The protein below binds the small molecule below.
Small molecule (SMILES): CC(=O)N[C@H]1[C@H](O[C@H]2[C@H](O)[C@@H](NC(C)=O)CO[C@@H]2CO)O[C@H](CO)[C@@H](O[C@@H]2O[C@H](CO)[C@@H](O)[C@H](O[C@H]3O[C@H](CO)[C@@H](O)[C@H](O)[C@@H]3O)[C@@H]2O)[C@@H]1O

Sequence of chain 1.L:
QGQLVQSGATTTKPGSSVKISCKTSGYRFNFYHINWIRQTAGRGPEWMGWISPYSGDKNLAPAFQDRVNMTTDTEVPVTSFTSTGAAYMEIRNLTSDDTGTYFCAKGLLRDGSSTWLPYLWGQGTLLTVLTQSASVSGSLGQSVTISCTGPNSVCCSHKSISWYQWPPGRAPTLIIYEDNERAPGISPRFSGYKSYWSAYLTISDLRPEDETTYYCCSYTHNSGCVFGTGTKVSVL

Sequence of chain 1.N:
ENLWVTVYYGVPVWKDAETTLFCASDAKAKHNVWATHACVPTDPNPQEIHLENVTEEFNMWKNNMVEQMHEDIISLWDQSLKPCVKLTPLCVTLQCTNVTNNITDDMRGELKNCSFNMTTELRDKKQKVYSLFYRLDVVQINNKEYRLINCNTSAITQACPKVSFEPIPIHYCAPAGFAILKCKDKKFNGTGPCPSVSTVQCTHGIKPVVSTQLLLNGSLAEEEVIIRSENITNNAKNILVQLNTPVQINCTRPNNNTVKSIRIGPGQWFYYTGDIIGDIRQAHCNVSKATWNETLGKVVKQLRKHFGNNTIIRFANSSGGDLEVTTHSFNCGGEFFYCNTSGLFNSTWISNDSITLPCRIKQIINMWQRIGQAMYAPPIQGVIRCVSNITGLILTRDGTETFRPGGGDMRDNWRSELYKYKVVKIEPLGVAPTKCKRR

Binding-site contacts:
Ligand atom C3 contacts residue GLY112 of chain 1.L at 3.7 Å.
Ligand atom O3 contacts residue HIS33 of chain 1.L at 2.7 Å (h-bond).
Ligand atom O6 contacts residue PHE31 of chain 1.L at 3.2 Å.
Ligand atom C5 contacts residue TYR54 of chain 1.L at 3.6 Å (hydrophobic).
Ligand atom C7 contacts residue ASN58 of chain 1.N at 3.4 Å.
Ligand atom O6 contacts residue TYR54 of chain 1.L at 3.5 Å.
Ligand atom C8 contacts residue SER17 of chain 1.K at 3.1 Å.
Ligand atom C2 contacts residue GLY112 of chain 1.L at 3.5 Å.
Ligand atom O7 contacts residue SER17 of chain 1.K at 2.9 Å (h-bond).
Ligand atom C5 contacts residue ASN58 of chain 1.N at 3.6 Å.
Ligand atom O6 contacts residue ASN30 of chain 1.L at 2.2 Å (h-bond).
Ligand atom O2 contacts residue GLY112 of chain 1.L at 2.5 Å (h-bond).
Ligand atom C1 contacts residue ASN58 of chain 1.N at 1.4 Å.
Ligand atom O5 contacts residue ASN58 of chain 1.N at 2.3 Å (h-bond).
Ligand atom C2 contacts residue ASN58 of chain 1.N at 2.5 Å.
Ligand atom O7 contacts residue PHE31 of chain 1.L at 3.4 Å (h-bond).
Ligand atom C8 contacts residue TYR32 of chain 1.L at 3.6 Å (hydrophobic).
Ligand atom O2 contacts residue THR115 of chain 1.L at 2.6 Å (h-bond).
Ligand atom N2 contacts residue ASN58 of chain 1.N at 2.9 Å (h-bond).
Ligand atom C5 contacts residue GLY112 of chain 1.L at 3.3 Å.
Ligand atom O5 contacts residue ARG110 of chain 1.L at 3.4 Å (salt-bridge).
Ligand atom C3 contacts residue SER113 of chain 1.L at 3.5 Å.
Ligand atom O6 contacts residue HIS249 of chain 1.L at 2.8 Å (h-bond).
Ligand atom C3 contacts residue HIS33 of chain 1.L at 3.5 Å.
Ligand atom O7 contacts residue ARG110 of chain 1.L at 3.6 Å.
Ligand atom O4 contacts residue SER113 of chain 1.L at 3.2 Å (h-bond).
Ligand atom O4 contacts residue HIS249 of chain 1.L at 3.2 Å (h-bond).
Ligand atom C5 contacts residue ARG110 of chain 1.L at 3.5 Å.
Ligand atom C8 contacts residue PHE31 of chain 1.L at 3.6 Å (hydrophobic).
Ligand atom O5 contacts residue THR115 of chain 1.L at 3.6 Å.
Ligand atom C6 contacts residue ASN30 of chain 1.L at 3.2 Å.
Ligand atom O3 contacts residue GLY112 of chain 1.L at 3.0 Å (h-bond).
Ligand atom C8 contacts residue HIS33 of chain 1.L at 3.3 Å.
Ligand atom O3 contacts residue SER113 of chain 1.L at 3.3 Å (h-bond).
Ligand atom N2 contacts residue HIS33 of chain 1.L at 3.2 Å (h-bond).
Ligand atom O6 contacts residue TRP116 of chain 1.L at 3.0 Å.
Ligand atom O7 contacts residue ASN58 of chain 1.N at 3.6 Å (h-bond).
Ligand atom C6 contacts residue HIS249 of chain 1.L at 3.5 Å.
Ligand atom C7 contacts residue HIS33 of chain 1.L at 3.2 Å.
Ligand atom C7 contacts residue SER17 of chain 1.K at 3.4 Å.

Sequence of chain 1.K:
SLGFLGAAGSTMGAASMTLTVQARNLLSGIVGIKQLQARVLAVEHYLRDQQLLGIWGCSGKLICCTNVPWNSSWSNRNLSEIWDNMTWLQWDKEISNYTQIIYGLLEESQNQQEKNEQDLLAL